Binding-site contacts:
Ligand atom C6' contacts residue SER162 of chain 1.B at 3.3 Å.
Ligand atom O3' contacts residue SER117 of chain 1.B at 2.6 Å (h-bond).
Ligand atom N3 contacts residue ARG314 of chain 1.B at 3.1 Å (salt-bridge).
Ligand atom C1' contacts residue ARG220 of chain 1.B at 3.4 Å.
Ligand atom N2 contacts residue ASN223 of chain 1.B at 3.1 Å (h-bond).
Ligand atom C2' contacts residue PHE224 of chain 1.B at 3.5 Å (hydrophobic).
Ligand atom O2A contacts residue ARG314 of chain 1.B at 2.7 Å (salt-bridge).
Ligand atom O2' contacts residue PHE224 of chain 1.B at 3.4 Å.
Ligand atom N2 contacts residue HIS118 of chain 1.B at 3.4 Å (h-bond).
Ligand atom O3D contacts residue GLU317 of chain 1.B at 2.8 Å (salt-bridge).
Ligand atom O5' contacts residue NDP1 of chain 1.I at 3.5 Å (h-bond).
Ligand atom O2' contacts residue NDP1 of chain 1.I at 3.3 Å.
Ligand atom N2 contacts residue ARG314 of chain 1.B at 2.9 Å (salt-bridge).
Ligand atom C6' contacts residue NDP1 of chain 1.I at 3.2 Å.
Ligand atom O2B contacts residue GLU164 of chain 1.B at 3.5 Å (salt-bridge).
Ligand atom O2B contacts residue ASN214 of chain 1.B at 2.9 Å (h-bond).
Ligand atom O3D contacts residue ALA251 of chain 1.B at 3.1 Å.
Ligand atom O1A contacts residue VAL225 of chain 1.B at 3.0 Å (h-bond).
Ligand atom O3' contacts residue NDP1 of chain 1.I at 3.5 Å (h-bond).
Ligand atom O1B contacts residue ARG314 of chain 1.B at 2.7 Å (salt-bridge).
Ligand atom C8 contacts residue ASN248 of chain 1.B at 3.2 Å.
Ligand atom C6' contacts residue ASN214 of chain 1.B at 3.2 Å.
Ligand atom O6 contacts residue LYS228 of chain 1.B at 3.0 Å (salt-bridge).
Ligand atom O2D contacts residue GLU317 of chain 1.B at 2.9 Å (salt-bridge).
Ligand atom O2D contacts residue ARG314 of chain 1.B at 3.5 Å.
Ligand atom C4' contacts residue NDP1 of chain 1.I at 3.1 Å.
Ligand atom N7 contacts residue GLY247 of chain 1.B at 3.0 Å (h-bond).
Ligand atom O2B contacts residue ARG253 of chain 1.B at 3.0 Å (salt-bridge).
Ligand atom C2D contacts residue ARG314 of chain 1.B at 3.5 Å.
Ligand atom O5' contacts residue ASN214 of chain 1.B at 3.1 Å (h-bond).
Ligand atom C3' contacts residue SER117 of chain 1.B at 3.4 Å.
Ligand atom O2' contacts residue ARG220 of chain 1.B at 2.8 Å (salt-bridge).
Ligand atom O4' contacts residue TYR185 of chain 1.B at 2.7 Å (h-bond).
Ligand atom O5D contacts residue ARG314 of chain 1.B at 3.5 Å (salt-bridge).
Ligand atom O3D contacts residue ARG253 of chain 1.B at 3.1 Å (salt-bridge).
Ligand atom C2 contacts residue ARG314 of chain 1.B at 3.3 Å.
Ligand atom O4' contacts residue NDP1 of chain 1.I at 3.3 Å.
Ligand atom O3' contacts residue TYR185 of chain 1.B at 3.1 Å (h-bond).
Ligand atom O4' contacts residue SER162 of chain 1.B at 2.4 Å (h-bond).
Ligand atom C3D contacts residue ARG253 of chain 1.B at 3.3 Å.

Sequence of chain 1.B:
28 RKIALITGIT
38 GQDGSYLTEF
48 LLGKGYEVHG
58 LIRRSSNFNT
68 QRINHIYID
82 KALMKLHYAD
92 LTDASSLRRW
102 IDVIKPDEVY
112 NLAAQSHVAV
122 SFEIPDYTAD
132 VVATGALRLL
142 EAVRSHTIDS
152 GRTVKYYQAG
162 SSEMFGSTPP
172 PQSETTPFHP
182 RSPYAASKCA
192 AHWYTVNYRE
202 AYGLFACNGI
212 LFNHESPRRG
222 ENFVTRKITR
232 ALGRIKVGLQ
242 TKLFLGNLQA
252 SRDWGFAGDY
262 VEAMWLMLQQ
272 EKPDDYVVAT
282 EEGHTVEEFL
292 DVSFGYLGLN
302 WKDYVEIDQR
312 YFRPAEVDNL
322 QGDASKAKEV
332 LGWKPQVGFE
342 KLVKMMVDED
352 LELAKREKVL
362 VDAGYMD

This protein binds this small molecule.
Small molecule (SMILES): C[C@H]1O[C@H](O[P](=O)(O)O[P](=O)(O)OC[C@H]2O[C@@H](n3cnc4c(=O)[nH]c(N)nc43)[C@H](O)[C@@H]2O)[C@@H](O)[C@@H](O)[C@@H]1O